Sequence of chain 1.A:
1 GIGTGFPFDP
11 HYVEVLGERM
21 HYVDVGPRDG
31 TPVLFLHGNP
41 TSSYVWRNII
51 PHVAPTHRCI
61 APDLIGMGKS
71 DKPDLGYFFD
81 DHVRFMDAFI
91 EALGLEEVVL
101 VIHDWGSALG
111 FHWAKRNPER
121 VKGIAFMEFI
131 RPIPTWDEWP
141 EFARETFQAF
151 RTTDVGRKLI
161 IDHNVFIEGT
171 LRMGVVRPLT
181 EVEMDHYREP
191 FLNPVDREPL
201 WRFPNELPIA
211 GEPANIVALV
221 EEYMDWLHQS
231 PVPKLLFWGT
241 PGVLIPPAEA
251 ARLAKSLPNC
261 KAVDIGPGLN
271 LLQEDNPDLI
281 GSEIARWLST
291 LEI

A small-molecule ligand and the protein it binds are described below.
Small molecule (SMILES): CN(C)c1ccc2c(-c3cc(C(=O)NCCOCCOCCCCCCCl)ccc3C(=O)O)c3ccc(=[N+](C)C)cc-3oc2c1

Binding-site contacts:
Ligand atom C9 contacts residue MET173 of chain 1.A at 3.7 Å (hydrophobic).
Ligand atom C26 contacts residue GLY169 of chain 1.A at 3.6 Å.
Ligand atom O contacts residue ALA143 of chain 1.A at 3.4 Å.
Ligand atom C17 contacts residue ASN270 of chain 1.A at 3.7 Å.
Ligand atom C18 contacts residue ASP104 of chain 1.A at 3.1 Å.
Ligand atom N1 contacts residue THR146 of chain 1.A at 3.6 Å.
Ligand atom C29 contacts residue GLU168 of chain 1.A at 3.4 Å.
Ligand atom C3 contacts residue VAL165 of chain 1.A at 3.5 Å (hydrophobic).
Ligand atom C10 contacts residue MET173 of chain 1.A at 3.6 Å (hydrophobic).
Ligand atom C19 contacts residue ASP104 of chain 1.A at 2.4 Å.
Ligand atom O1 contacts residue PHE147 of chain 1.A at 3.6 Å.
Ligand atom C30 contacts residue GLU168 of chain 1.A at 3.4 Å.
Ligand atom C20 contacts residue ASP104 of chain 1.A at 1.4 Å.
Ligand atom C27 contacts residue GLY169 of chain 1.A at 3.6 Å.
Ligand atom C13 contacts residue MET173 of chain 1.A at 3.8 Å (hydrophobic).
Ligand atom C1 contacts residue HIS163 of chain 1.A at 3.8 Å.
Ligand atom N2 contacts residue GLU168 of chain 1.A at 3.4 Å (salt-bridge).
Ligand atom C13 contacts residue THR170 of chain 1.A at 3.9 Å.
Ligand atom C contacts residue HIS163 of chain 1.A at 3.7 Å.
Ligand atom O contacts residue THR170 of chain 1.A at 3.5 Å.
Ligand atom C15 contacts residue THR170 of chain 1.A at 3.9 Å.
Ligand atom O2 contacts residue GLY169 of chain 1.A at 3.9 Å.
Ligand atom C30 contacts residue GLY169 of chain 1.A at 3.9 Å.
Ligand atom C4 contacts residue VAL165 of chain 1.A at 3.8 Å (hydrophobic).
Ligand atom C12 contacts residue ALA143 of chain 1.A at 3.8 Å (hydrophobic).
Ligand atom C25 contacts residue GLY169 of chain 1.A at 3.8 Å.
Ligand atom C10 contacts residue THR170 of chain 1.A at 3.9 Å.
Ligand atom C32 contacts residue GLU168 of chain 1.A at 3.7 Å.
Ligand atom C8 contacts residue MET173 of chain 1.A at 3.8 Å (hydrophobic).
Ligand atom C31 contacts residue ARG172 of chain 1.A at 3.7 Å.
Ligand atom C18 contacts residue ASN270 of chain 1.A at 3.6 Å.
Ligand atom C10 contacts residue THR146 of chain 1.A at 3.8 Å.
Ligand atom O contacts residue PHE147 of chain 1.A at 3.4 Å.
Ligand atom C21 contacts residue THR146 of chain 1.A at 3.4 Å.
Ligand atom N1 contacts residue MET173 of chain 1.A at 3.9 Å.
Ligand atom C32 contacts residue ARG172 of chain 1.A at 3.5 Å.
Ligand atom C15 contacts residue GLY174 of chain 1.A at 3.9 Å.
Ligand atom O2 contacts residue THR170 of chain 1.A at 2.7 Å (h-bond).
Ligand atom O1 contacts residue THR170 of chain 1.A at 3.7 Å.
Ligand atom C2 contacts residue VAL165 of chain 1.A at 3.6 Å (hydrophobic).